A small-molecule ligand and the protein it binds are described below.
Small molecule (SMILES): CC[C@H](C)[C@H](NC(=O)[C@H](CCCC[NH3+])NC(=O)[C@@H](N)Cc1c[nH]cn1)C(=O)N[C@@H](CC(C)C)C(=O)N[C@@H](Cc1c[nH]cn1)C(=O)N[C@@H](CCCNC(N)=[NH2+])C(=O)N[C@@H](CC(C)C)C(=O)N[C@@H](CC(C)C)C(=O)N[C@H](C=O)CCC(N)=O

Binding-site contacts:
Ligand atom O contacts residue GLU256 of chain 1.A at 3.3 Å (salt-bridge).
Ligand atom CA contacts residue LYS88 of chain 1.A at 3.9 Å.
Ligand atom CD2 contacts residue LEU105 of chain 1.A at 4.0 Å (hydrophobic).
Ligand atom CD1 contacts residue GLU256 of chain 1.A at 3.8 Å.
Ligand atom ND1 contacts residue ILE102 of chain 1.A at 3.9 Å.
Ligand atom CD2 contacts residue LYS106 of chain 1.A at 3.9 Å.
Ligand atom OE1 contacts residue ILE98 of chain 1.A at 3.5 Å.
Ligand atom CA contacts residue GLU256 of chain 1.A at 3.8 Å.
Ligand atom CD1 contacts residue PRO252 of chain 1.A at 3.5 Å (hydrophobic).
Ligand atom CD1 contacts residue LEU253 of chain 1.A at 3.8 Å (hydrophobic).
Ligand atom CB contacts residue VAL84 of chain 1.A at 3.8 Å (hydrophobic).
Ligand atom CB contacts residue GLU256 of chain 1.A at 3.3 Å.
Ligand atom CD2 contacts residue GLU256 of chain 1.A at 4.1 Å.
Ligand atom CG1 contacts residue GLU256 of chain 1.A at 3.2 Å.
Ligand atom CD2 contacts residue MET257 of chain 1.A at 3.3 Å (hydrophobic).
Ligand atom CE1 contacts residue ILE98 of chain 1.A at 3.9 Å (hydrophobic).
Ligand atom CB contacts residue GLU256 of chain 1.A at 3.4 Å.
Ligand atom CG contacts residue GLU256 of chain 1.A at 3.3 Å.
Ligand atom C contacts residue LYS88 of chain 1.A at 3.6 Å.
Ligand atom N contacts residue GLU256 of chain 1.A at 3.0 Å (salt-bridge).
Ligand atom CG contacts residue ILE102 of chain 1.A at 4.0 Å (hydrophobic).
Ligand atom C contacts residue GLU256 of chain 1.A at 3.9 Å.
Ligand atom CD2 contacts residue VAL84 of chain 1.A at 3.9 Å (hydrophobic).
Ligand atom CA contacts residue GLU256 of chain 1.A at 3.8 Å.
Ligand atom NE2 contacts residue ILE102 of chain 1.A at 3.9 Å.
Ligand atom CD2 contacts residue GLN101 of chain 1.A at 3.4 Å.
Ligand atom CD1 contacts residue ILE102 of chain 1.A at 3.8 Å (hydrophobic).
Ligand atom C contacts residue GLU256 of chain 1.A at 3.6 Å.
Ligand atom C contacts residue GLU256 of chain 1.A at 3.1 Å.
Ligand atom ND1 contacts residue ILE98 of chain 1.A at 4.0 Å.
Ligand atom CB contacts residue GLU256 of chain 1.A at 3.6 Å.
Ligand atom CA contacts residue GLU256 of chain 1.A at 3.2 Å.
Ligand atom N contacts residue GLU256 of chain 1.A at 2.7 Å (salt-bridge).
Ligand atom N contacts residue GLU256 of chain 1.A at 3.2 Å (salt-bridge).
Ligand atom CD1 contacts residue VAL84 of chain 1.A at 3.8 Å (hydrophobic).
Ligand atom NE2 contacts residue LYS106 of chain 1.A at 3.4 Å.
Ligand atom CD2 contacts residue LYS88 of chain 1.A at 3.9 Å.
Ligand atom CA contacts residue GLU256 of chain 1.A at 3.5 Å.
Ligand atom O contacts residue LYS88 of chain 1.A at 3.0 Å (salt-bridge).
Ligand atom CD contacts residue ILE98 of chain 1.A at 3.9 Å (hydrophobic).

Sequence of chain 1.A:
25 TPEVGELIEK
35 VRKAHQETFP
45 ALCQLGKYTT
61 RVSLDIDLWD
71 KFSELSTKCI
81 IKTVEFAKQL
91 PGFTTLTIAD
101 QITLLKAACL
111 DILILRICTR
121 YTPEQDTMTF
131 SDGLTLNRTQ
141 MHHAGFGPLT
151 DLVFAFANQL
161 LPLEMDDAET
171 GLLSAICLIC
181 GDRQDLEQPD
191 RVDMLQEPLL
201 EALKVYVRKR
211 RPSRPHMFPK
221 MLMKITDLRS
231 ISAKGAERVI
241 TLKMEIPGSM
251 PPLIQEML